Sequence of chain 1.Y:
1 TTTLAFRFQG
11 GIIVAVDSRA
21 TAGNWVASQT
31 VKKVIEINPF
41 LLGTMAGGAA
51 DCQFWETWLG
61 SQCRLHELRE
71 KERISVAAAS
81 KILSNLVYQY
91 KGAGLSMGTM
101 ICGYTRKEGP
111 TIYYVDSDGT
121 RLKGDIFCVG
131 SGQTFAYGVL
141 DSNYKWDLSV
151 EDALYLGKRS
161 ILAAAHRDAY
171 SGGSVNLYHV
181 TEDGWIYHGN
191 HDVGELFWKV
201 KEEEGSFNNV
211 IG

Sequence of chain 1.Z:
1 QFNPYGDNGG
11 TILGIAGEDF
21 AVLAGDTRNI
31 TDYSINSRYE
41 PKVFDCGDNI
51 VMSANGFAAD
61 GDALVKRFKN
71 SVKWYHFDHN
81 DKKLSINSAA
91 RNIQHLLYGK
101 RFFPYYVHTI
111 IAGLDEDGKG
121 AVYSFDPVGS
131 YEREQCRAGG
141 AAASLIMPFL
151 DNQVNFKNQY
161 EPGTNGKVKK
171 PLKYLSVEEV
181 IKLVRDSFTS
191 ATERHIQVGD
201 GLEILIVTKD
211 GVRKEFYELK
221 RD

Binding-site contacts:
Ligand atom C16 contacts residue GLY47 of chain 1.Y at 3.6 Å.
Ligand atom C4 contacts residue ASP126 of chain 1.Z at 3.4 Å.
Ligand atom C26 contacts residue LYS33 of chain 1.Y at 3.5 Å.
Ligand atom N2 contacts residue THR21 of chain 1.Y at 2.7 Å (h-bond).
Ligand atom N3 contacts residue THR1 of chain 1.Y at 3.7 Å.
Ligand atom O2 contacts residue ALA49 of chain 1.Y at 3.0 Å (h-bond).
Ligand atom O3 contacts residue THR21 of chain 1.Y at 2.9 Å (h-bond).
Ligand atom C15 contacts residue GLY47 of chain 1.Y at 3.6 Å.
Ligand atom C10 contacts residue THR21 of chain 1.Y at 3.6 Å.
Ligand atom C23 contacts residue ARG19 of chain 1.Y at 3.1 Å.
Ligand atom C28 contacts residue ALA20 of chain 1.Y at 3.9 Å (hydrophobic).
Ligand atom N3 contacts residue GLY47 of chain 1.Y at 2.8 Å (h-bond).
Ligand atom C17 contacts residue THR1 of chain 1.Y at 1.4 Å.
Ligand atom C26 contacts residue THR1 of chain 1.Y at 3.6 Å.
Ligand atom C25 contacts residue THR1 of chain 1.Y at 2.6 Å.
Ligand atom C3 contacts residue PRO127 of chain 1.Z at 3.9 Å (hydrophobic).
Ligand atom C9 contacts residue ALA20 of chain 1.Y at 3.6 Å (hydrophobic).
Ligand atom O3 contacts residue ALA20 of chain 1.Y at 3.1 Å.
Ligand atom C23 contacts residue THR1 of chain 1.Y at 2.4 Å.
Ligand atom O4 contacts residue GLY47 of chain 1.Y at 3.0 Å (h-bond).
Ligand atom C5 contacts residue ASP126 of chain 1.Z at 3.8 Å.
Ligand atom C23 contacts residue TYR170 of chain 1.Y at 3.2 Å (hydrophobic).
Ligand atom O7 contacts residue THR1 of chain 1.Y at 3.6 Å.
Ligand atom C10 contacts residue ALA49 of chain 1.Y at 3.9 Å (hydrophobic).
Ligand atom O7 contacts residue THR21 of chain 1.Y at 3.7 Å.
Ligand atom C9 contacts residue ALA49 of chain 1.Y at 3.8 Å (hydrophobic).
Ligand atom C25 contacts residue GLY47 of chain 1.Y at 3.3 Å.
Ligand atom C12 contacts residue THR21 of chain 1.Y at 3.5 Å.
Ligand atom C24 contacts residue SER131 of chain 1.Y at 3.5 Å.
Ligand atom C8 contacts residue ALA27 of chain 1.Y at 3.8 Å (hydrophobic).
Ligand atom N1 contacts residue ASP126 of chain 1.Z at 3.1 Å (salt-bridge).
Ligand atom C22 contacts residue THR1 of chain 1.Y at 1.5 Å.
Ligand atom C6 contacts residue THR21 of chain 1.Y at 3.7 Å.
Ligand atom C28 contacts residue ALA49 of chain 1.Y at 3.7 Å (hydrophobic).
Ligand atom C11 contacts residue GLY47 of chain 1.Y at 3.5 Å.
Ligand atom C24 contacts residue THR1 of chain 1.Y at 2.4 Å.
Ligand atom C16 contacts residue THR1 of chain 1.Y at 2.3 Å.
Ligand atom C11 contacts residue THR21 of chain 1.Y at 3.5 Å.
Ligand atom C22 contacts residue TYR170 of chain 1.Y at 3.7 Å (hydrophobic).
Ligand atom O4 contacts residue THR1 of chain 1.Y at 2.4 Å (h-bond).

The protein below binds the small molecule below.
Small molecule (SMILES): CCCCCC(=O)N[C@H](C(=O)N[C@@H](CC[S@@](C)=O)C(=O)N[C@@H](CC(C)C)[C@@H](O)[C@H](C)CO)C(C)C